Binding-site contacts:
Ligand atom C8 contacts residue HIS263 of chain 1.A at 4.0 Å.
Ligand atom O3 contacts residue HIS263 of chain 1.A at 2.9 Å (h-bond).
Ligand atom C2 contacts residue VAL153 of chain 1.A at 3.7 Å (hydrophobic).
Ligand atom N1 contacts residue PHE254 of chain 1.A at 3.2 Å.
Ligand atom N1 contacts residue FE1 of chain 1.E at 3.8 Å.
Ligand atom C6 contacts residue VAL164 of chain 1.A at 4.4 Å (hydrophobic).
Ligand atom O3 contacts residue HIS277 of chain 1.A at 3.4 Å (h-bond).
Ligand atom O3 contacts residue APR1 of chain 1.D at 3.8 Å.
Ligand atom N1 contacts residue THR144 of chain 1.A at 3.8 Å.
Ligand atom C3 contacts residue VAL164 of chain 1.A at 4.4 Å (hydrophobic).
Ligand atom N1 contacts residue HIS200 of chain 1.A at 3.5 Å (h-bond).
Ligand atom C9 contacts residue SER255 of chain 1.A at 3.5 Å.
Ligand atom C9 contacts residue PHE254 of chain 1.A at 4.3 Å (hydrophobic).
Ligand atom O1 contacts residue VAL166 of chain 1.A at 4.2 Å.
Ligand atom C8 contacts residue APR1 of chain 1.D at 3.8 Å.
Ligand atom C3 contacts residue PHE254 of chain 1.A at 3.9 Å (hydrophobic).
Ligand atom C6 contacts residue PHE254 of chain 1.A at 4.5 Å (hydrophobic).
Ligand atom C4 contacts residue GLY151 of chain 1.A at 4.3 Å.
Ligand atom C9 contacts residue ILE150 of chain 1.A at 4.0 Å (hydrophobic).
Ligand atom C5 contacts residue VAL259 of chain 1.A at 4.2 Å (hydrophobic).
Ligand atom C2 contacts residue APR1 of chain 1.D at 4.3 Å.
Ligand atom C9 contacts residue THR149 of chain 1.A at 3.9 Å.
Ligand atom C10 contacts residue VAL361 of chain 1.A at 4.0 Å (hydrophobic).
Ligand atom O1 contacts residue GLY151 of chain 1.A at 3.8 Å.
Ligand atom O3 contacts residue FE1 of chain 1.E at 2.3 Å.
Ligand atom C9 contacts residue GLY151 of chain 1.A at 3.5 Å.
Ligand atom C4 contacts residue PHE254 of chain 1.A at 4.1 Å (hydrophobic).
Ligand atom C5 contacts residue CYS362 of chain 1.A at 3.6 Å (hydrophobic).
Ligand atom C5 contacts residue HIS263 of chain 1.A at 4.4 Å.
Ligand atom C4 contacts residue VAL164 of chain 1.A at 4.3 Å (hydrophobic).
Ligand atom C8 contacts residue PHE254 of chain 1.A at 4.1 Å (hydrophobic).
Ligand atom C8 contacts residue FE1 of chain 1.E at 3.4 Å.
Ligand atom N1 contacts residue APR1 of chain 1.D at 4.1 Å.
Ligand atom C7 contacts residue VAL259 of chain 1.A at 3.6 Å (hydrophobic).
Ligand atom C3 contacts residue GLY151 of chain 1.A at 4.1 Å.
Ligand atom O3 contacts residue HIS200 of chain 1.A at 3.1 Å (h-bond).
Ligand atom C7 contacts residue CYS362 of chain 1.A at 3.4 Å (hydrophobic).
Ligand atom C8 contacts residue HIS200 of chain 1.A at 3.6 Å.
Ligand atom C5 contacts residue PHE254 of chain 1.A at 4.3 Å (hydrophobic).
Ligand atom C1 contacts residue PHE254 of chain 1.A at 4.0 Å (hydrophobic).

Sequence of chain 1.A:
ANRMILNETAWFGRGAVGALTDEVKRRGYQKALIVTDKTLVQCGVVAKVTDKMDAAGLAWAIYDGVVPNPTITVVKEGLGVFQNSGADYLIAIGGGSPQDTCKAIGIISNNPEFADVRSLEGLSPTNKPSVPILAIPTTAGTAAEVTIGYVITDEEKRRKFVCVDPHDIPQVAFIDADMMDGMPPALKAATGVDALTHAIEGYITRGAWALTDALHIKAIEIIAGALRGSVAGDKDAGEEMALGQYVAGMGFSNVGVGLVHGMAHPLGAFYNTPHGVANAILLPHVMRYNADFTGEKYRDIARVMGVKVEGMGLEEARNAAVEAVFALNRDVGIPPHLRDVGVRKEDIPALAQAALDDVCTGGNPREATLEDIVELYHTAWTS

A small-molecule ligand and the protein it binds are described below.
Small molecule (SMILES): COc1ccc(CC(N)=O)cc1OC